This protein binds this small molecule.
Small molecule (SMILES): CC(=O)N[C@@H]1[C@@H](O)[C@H](O)[C@@H](CO)O[C@H]1O

Binding-site contacts:
Ligand atom C7 contacts residue ASP484 of chain 1.B at 3.9 Å.
Ligand atom O3 contacts residue ASP484 of chain 1.B at 4.2 Å.
Ligand atom C3 contacts residue ASN550 of chain 1.B at 3.7 Å.
Ligand atom O6 contacts residue ALA568 of chain 1.B at 3.5 Å.
Ligand atom C2 contacts residue ASP484 of chain 1.B at 3.5 Å.
Ligand atom C6 contacts residue ARG576 of chain 1.B at 3.9 Å.
Ligand atom C3 contacts residue ASP484 of chain 1.B at 3.5 Å.
Ligand atom N2 contacts residue ASN550 of chain 1.B at 2.7 Å (h-bond).
Ligand atom C5 contacts residue ASN550 of chain 1.B at 3.6 Å.
Ligand atom C2 contacts residue ASN550 of chain 1.B at 2.3 Å.
Ligand atom C8 contacts residue HIS548 of chain 1.B at 3.8 Å.
Ligand atom O7 contacts residue ASN550 of chain 1.B at 3.2 Å (h-bond).
Ligand atom C7 contacts residue ASN550 of chain 1.B at 3.3 Å.
Ligand atom O5 contacts residue ASP484 of chain 1.B at 4.4 Å.
Ligand atom N2 contacts residue HIS548 of chain 1.B at 3.8 Å.
Ligand atom O5 contacts residue PHE569 of chain 1.B at 4.3 Å.
Ligand atom C4 contacts residue ASN550 of chain 1.B at 4.2 Å.
Ligand atom C6 contacts residue ALA568 of chain 1.B at 3.7 Å (hydrophobic).
Ligand atom C1 contacts residue ASP484 of chain 1.B at 3.5 Å.
Ligand atom N2 contacts residue ASP484 of chain 1.B at 2.8 Å (salt-bridge).
Ligand atom C5 contacts residue ARG576 of chain 1.B at 3.7 Å.
Ligand atom C1 contacts residue ARG576 of chain 1.B at 3.9 Å.
Ligand atom C8 contacts residue ASP484 of chain 1.B at 4.1 Å.
Ligand atom C7 contacts residue HIS548 of chain 1.B at 4.1 Å.
Ligand atom C1 contacts residue ASN550 of chain 1.B at 1.4 Å.
Ligand atom O5 contacts residue ASN550 of chain 1.B at 2.4 Å (h-bond).
Ligand atom O5 contacts residue ARG576 of chain 1.B at 3.6 Å.
Ligand atom C8 contacts residue GLU433 of chain 1.B at 4.3 Å.
Ligand atom C1 contacts residue HIS548 of chain 1.B at 4.5 Å.

Sequence of chain 1.B:
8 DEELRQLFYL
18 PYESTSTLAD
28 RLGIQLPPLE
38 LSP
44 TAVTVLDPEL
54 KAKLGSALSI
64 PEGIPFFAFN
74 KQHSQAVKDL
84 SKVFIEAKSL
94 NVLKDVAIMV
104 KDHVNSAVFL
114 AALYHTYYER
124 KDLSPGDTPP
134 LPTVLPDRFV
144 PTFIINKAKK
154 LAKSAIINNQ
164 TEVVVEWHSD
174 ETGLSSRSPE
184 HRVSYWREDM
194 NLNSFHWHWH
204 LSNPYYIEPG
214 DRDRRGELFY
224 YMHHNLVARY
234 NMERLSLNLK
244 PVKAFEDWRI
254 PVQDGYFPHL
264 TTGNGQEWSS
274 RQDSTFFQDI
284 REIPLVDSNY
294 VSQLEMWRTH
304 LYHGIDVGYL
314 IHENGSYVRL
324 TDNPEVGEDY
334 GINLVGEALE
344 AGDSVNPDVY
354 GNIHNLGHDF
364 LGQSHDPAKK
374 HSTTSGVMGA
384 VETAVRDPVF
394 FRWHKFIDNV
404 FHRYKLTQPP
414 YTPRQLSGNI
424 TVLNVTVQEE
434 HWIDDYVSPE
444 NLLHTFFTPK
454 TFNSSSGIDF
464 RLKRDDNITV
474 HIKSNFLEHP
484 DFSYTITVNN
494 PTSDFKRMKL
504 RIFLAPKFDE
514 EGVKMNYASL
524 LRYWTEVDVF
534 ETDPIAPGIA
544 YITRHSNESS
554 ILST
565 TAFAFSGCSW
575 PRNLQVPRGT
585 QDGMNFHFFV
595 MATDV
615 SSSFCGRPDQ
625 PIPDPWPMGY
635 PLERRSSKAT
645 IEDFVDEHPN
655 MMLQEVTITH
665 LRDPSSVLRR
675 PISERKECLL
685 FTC